Binding-site contacts:
Ligand atom S1 contacts residue GLY43 of chain 1.B at 4.0 Å.
Ligand atom CL1 contacts residue GLY83 of chain 1.B at 3.5 Å.
Ligand atom C10 contacts residue SER19 of chain 1.B at 3.9 Å.
Ligand atom C12 contacts residue ASP237 of chain 1.B at 3.5 Å.
Ligand atom N2 contacts residue THR240 of chain 1.B at 3.6 Å.
Ligand atom C10 contacts residue THR241 of chain 1.B at 3.5 Å.
Ligand atom C5 contacts residue GLN82 of chain 1.B at 3.8 Å.
Ligand atom C12 contacts residue GLY43 of chain 1.B at 3.7 Å.
Ligand atom C5 contacts residue TYR80 of chain 1.B at 3.6 Å (hydrophobic).
Ligand atom C8 contacts residue GLY239 of chain 1.B at 3.8 Å.
Ligand atom S1 contacts residue TYR80 of chain 1.B at 3.5 Å.
Ligand atom C3 contacts residue GLY239 of chain 1.B at 3.7 Å.
Ligand atom C10 contacts residue GLY239 of chain 1.B at 3.6 Å.
Ligand atom C12 contacts residue ASP41 of chain 1.B at 3.7 Å.
Ligand atom N1 contacts residue ASP41 of chain 1.B at 2.7 Å (salt-bridge).
Ligand atom C11 contacts residue SER44 of chain 1.B at 3.8 Å.
Ligand atom C10 contacts residue GLY22 of chain 1.B at 3.8 Å.
Ligand atom C7 contacts residue TRP124 of chain 1.B at 3.9 Å (hydrophobic).
Ligand atom C4 contacts residue ASP41 of chain 1.B at 3.7 Å.
Ligand atom C9 contacts residue GLY239 of chain 1.B at 3.7 Å.
Ligand atom C11 contacts residue TYR80 of chain 1.B at 3.6 Å (hydrophobic).
Ligand atom CL1 contacts residue GLN82 of chain 1.B at 3.1 Å.
Ligand atom C9 contacts residue GLN21 of chain 1.B at 3.7 Å.
Ligand atom C9 contacts residue ILE119 of chain 1.B at 3.9 Å (hydrophobic).
Ligand atom C7 contacts residue ILE119 of chain 1.B at 4.0 Å (hydrophobic).
Ligand atom S1 contacts residue GLN82 of chain 1.B at 4.0 Å.
Ligand atom C11 contacts residue ASP41 of chain 1.B at 3.1 Å.
Ligand atom C3 contacts residue ILE127 of chain 1.B at 3.7 Å (hydrophobic).
Ligand atom N1 contacts residue GLY43 of chain 1.B at 3.6 Å.
Ligand atom CL1 contacts residue PHE117 of chain 1.B at 3.8 Å.
Ligand atom C2 contacts residue LEU39 of chain 1.B at 3.8 Å (hydrophobic).
Ligand atom C8 contacts residue ILE119 of chain 1.B at 3.7 Å (hydrophobic).
Ligand atom C2 contacts residue GLY239 of chain 1.B at 3.3 Å.
Ligand atom C10 contacts residue GLY20 of chain 1.B at 4.0 Å.
Ligand atom C3 contacts residue ASP41 of chain 1.B at 3.4 Å.
Ligand atom C4 contacts residue ILE127 of chain 1.B at 4.0 Å (hydrophobic).
Ligand atom N1 contacts residue ASP237 of chain 1.B at 2.9 Å (salt-bridge).
Ligand atom C10 contacts residue GLN21 of chain 1.B at 3.9 Å.
Ligand atom N2 contacts residue ASP237 of chain 1.B at 2.8 Å (salt-bridge).
Ligand atom N1 contacts residue GLY239 of chain 1.B at 3.8 Å.

A protein and the small-molecule ligand that binds it are described below.
Small molecule (SMILES): [H]/N=C(/N)SCc1ccc(OCCCC)c(Cl)c1

Sequence of chain 1.B:
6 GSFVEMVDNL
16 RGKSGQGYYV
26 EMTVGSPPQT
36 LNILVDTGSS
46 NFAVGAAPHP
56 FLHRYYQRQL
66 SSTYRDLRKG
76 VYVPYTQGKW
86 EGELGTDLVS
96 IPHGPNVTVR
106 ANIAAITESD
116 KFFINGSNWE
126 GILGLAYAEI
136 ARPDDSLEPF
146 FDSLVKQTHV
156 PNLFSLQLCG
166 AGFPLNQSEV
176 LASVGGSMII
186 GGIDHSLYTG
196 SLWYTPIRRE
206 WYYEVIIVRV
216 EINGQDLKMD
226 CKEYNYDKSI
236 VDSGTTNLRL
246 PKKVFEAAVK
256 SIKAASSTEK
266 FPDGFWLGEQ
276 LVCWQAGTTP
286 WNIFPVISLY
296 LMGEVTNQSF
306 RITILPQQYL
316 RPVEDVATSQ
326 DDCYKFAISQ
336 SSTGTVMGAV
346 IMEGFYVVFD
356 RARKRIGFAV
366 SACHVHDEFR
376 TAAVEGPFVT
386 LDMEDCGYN